Sequence of chain 58.T:
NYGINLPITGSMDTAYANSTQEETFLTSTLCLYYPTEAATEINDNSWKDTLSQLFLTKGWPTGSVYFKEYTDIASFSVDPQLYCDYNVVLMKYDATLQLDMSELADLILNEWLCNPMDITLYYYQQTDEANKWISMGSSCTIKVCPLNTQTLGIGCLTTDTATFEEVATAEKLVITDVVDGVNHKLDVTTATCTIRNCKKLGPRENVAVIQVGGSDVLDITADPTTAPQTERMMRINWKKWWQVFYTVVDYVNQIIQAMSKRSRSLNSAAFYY

Binding-site contacts:
Ligand atom N2 contacts residue ASN19 of chain 58.T at 3.1 Å (h-bond).
Ligand atom O7 contacts residue ASN19 of chain 58.T at 4.1 Å.
Ligand atom C2 contacts residue ASN19 of chain 58.T at 3.0 Å.
Ligand atom O5 contacts residue ASN19 of chain 58.T at 2.8 Å (h-bond).
Ligand atom C7 contacts residue ASN19 of chain 58.T at 3.6 Å.
Ligand atom C8 contacts residue ASN19 of chain 58.T at 4.3 Å.
Ligand atom C5 contacts residue ASN19 of chain 58.T at 3.8 Å.
Ligand atom C1 contacts residue ASN19 of chain 58.T at 1.7 Å.
Ligand atom C3 contacts residue ASN19 of chain 58.T at 4.1 Å.

The protein below binds the small molecule below.
Small molecule (SMILES): CC(=O)N[C@H]1[C@H](O[C@H]2[C@H](O)[C@@H](NC(C)=O)CO[C@@H]2CO)O[C@H](CO)[C@@H](O)[C@@H]1O